Sequence of chain 1.A:
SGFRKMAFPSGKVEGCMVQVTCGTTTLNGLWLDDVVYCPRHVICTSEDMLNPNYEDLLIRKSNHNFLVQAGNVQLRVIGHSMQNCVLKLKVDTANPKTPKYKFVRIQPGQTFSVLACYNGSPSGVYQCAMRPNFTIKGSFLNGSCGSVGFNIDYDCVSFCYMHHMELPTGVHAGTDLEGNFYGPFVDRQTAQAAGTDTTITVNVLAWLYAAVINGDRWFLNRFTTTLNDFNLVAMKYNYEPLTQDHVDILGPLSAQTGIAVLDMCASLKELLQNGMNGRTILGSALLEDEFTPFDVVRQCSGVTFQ

This protein binds this small molecule.
Small molecule (SMILES): CC(C)(C)c1ccc(N(C(=O)c2c[nH]cn2)[C@@H](C(=O)NC2CCCCC2)c2cccnc2)cc1

Binding-site contacts:
Ligand atom O01 contacts residue GLY143 of chain 1.A at 3.0 Å (h-bond).
Ligand atom C17 contacts residue PHE140 of chain 1.A at 3.5 Å (hydrophobic).
Ligand atom N34 contacts residue CYS145 of chain 1.A at 3.9 Å.
Ligand atom C29 contacts residue HIS164 of chain 1.A at 3.2 Å.
Ligand atom C33 contacts residue THR26 of chain 1.A at 3.7 Å.
Ligand atom C29 contacts residue CYS145 of chain 1.A at 3.8 Å (hydrophobic).
Ligand atom C16 contacts residue PHE140 of chain 1.A at 3.6 Å (hydrophobic).
Ligand atom C16 contacts residue LEU141 of chain 1.A at 3.4 Å (hydrophobic).
Ligand atom C19 contacts residue HIS163 of chain 1.A at 3.8 Å.
Ligand atom C28 contacts residue HIS164 of chain 1.A at 3.5 Å.
Ligand atom C07 contacts residue GLU166 of chain 1.A at 3.9 Å.
Ligand atom C31 contacts residue CYS145 of chain 1.A at 3.5 Å (hydrophobic).
Ligand atom N32 contacts residue THR25 of chain 1.A at 3.8 Å.
Ligand atom C28 contacts residue HIS41 of chain 1.A at 3.8 Å.
Ligand atom C04 contacts residue ASN142 of chain 1.A at 4.0 Å.
Ligand atom C16 contacts residue GLU166 of chain 1.A at 3.5 Å.
Ligand atom O01 contacts residue ASN142 of chain 1.A at 3.3 Å.
Ligand atom C30 contacts residue CYS145 of chain 1.A at 3.3 Å (hydrophobic).
Ligand atom C17 contacts residue GLU166 of chain 1.A at 3.7 Å.
Ligand atom C17 contacts residue LEU141 of chain 1.A at 3.3 Å (hydrophobic).
Ligand atom N03 contacts residue CYS145 of chain 1.A at 3.8 Å.
Ligand atom C10 contacts residue GLN189 of chain 1.A at 3.5 Å.
Ligand atom C26 contacts residue HIS41 of chain 1.A at 3.8 Å.
Ligand atom C31 contacts residue HIS41 of chain 1.A at 3.7 Å.
Ligand atom C25 contacts residue GLN189 of chain 1.A at 3.9 Å.
Ligand atom O01 contacts residue CYS145 of chain 1.A at 3.9 Å.
Ligand atom C17 contacts residue HIS163 of chain 1.A at 3.8 Å.
Ligand atom O13 contacts residue GLU166 of chain 1.A at 3.0 Å (salt-bridge).
Ligand atom C17 contacts residue SER144 of chain 1.A at 3.5 Å.
Ligand atom C02 contacts residue GLY143 of chain 1.A at 4.0 Å.
Ligand atom N18 contacts residue SER144 of chain 1.A at 3.3 Å (h-bond).
Ligand atom C28 contacts residue MET165 of chain 1.A at 3.9 Å (hydrophobic).
Ligand atom N32 contacts residue HIS41 of chain 1.A at 3.9 Å.
Ligand atom C15 contacts residue ASN142 of chain 1.A at 3.4 Å.
Ligand atom C02 contacts residue CYS145 of chain 1.A at 3.4 Å (hydrophobic).
Ligand atom N34 contacts residue GLY143 of chain 1.A at 3.4 Å (h-bond).
Ligand atom C16 contacts residue ASN142 of chain 1.A at 3.7 Å.
Ligand atom N18 contacts residue HIS163 of chain 1.A at 3.0 Å (h-bond).
Ligand atom O13 contacts residue MET165 of chain 1.A at 3.5 Å.
Ligand atom N18 contacts residue LEU141 of chain 1.A at 3.8 Å.